Sequence of chain 2.A:
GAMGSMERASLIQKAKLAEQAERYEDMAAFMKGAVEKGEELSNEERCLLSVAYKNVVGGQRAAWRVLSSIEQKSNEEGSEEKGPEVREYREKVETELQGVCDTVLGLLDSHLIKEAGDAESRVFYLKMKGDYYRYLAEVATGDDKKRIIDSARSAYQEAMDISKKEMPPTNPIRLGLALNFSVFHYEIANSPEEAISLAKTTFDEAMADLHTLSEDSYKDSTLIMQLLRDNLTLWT

Binding-site contacts:
Ligand atom C2 contacts residue GLU44 of chain 2.A at 3.8 Å.
Ligand atom C5 contacts residue GEH1 of chain 2.F at 4.3 Å.
Ligand atom N contacts residue GLU19 of chain 2.A at 2.7 Å (salt-bridge).
Ligand atom C1 contacts residue ASN43 of chain 2.A at 4.3 Å.
Ligand atom O contacts residue ASN43 of chain 2.A at 4.5 Å.
Ligand atom O1 contacts residue GEH1 of chain 2.F at 4.2 Å.
Ligand atom C6 contacts residue GLU19 of chain 2.A at 3.5 Å.
Ligand atom C9 contacts residue GEH1 of chain 2.F at 3.7 Å.
Ligand atom S contacts residue GLU44 of chain 2.A at 4.2 Å.
Ligand atom C6 contacts residue LEU48 of chain 2.A at 4.4 Å (hydrophobic).
Ligand atom C4 contacts residue CYS47 of chain 2.A at 4.1 Å (hydrophobic).
Ligand atom S contacts residue CYS47 of chain 2.A at 3.6 Å.
Ligand atom O contacts residue GLU44 of chain 2.A at 3.5 Å.
Ligand atom C8 contacts residue GEH1 of chain 2.F at 3.6 Å.
Ligand atom N1 contacts residue LEU48 of chain 2.A at 3.4 Å.
Ligand atom C7 contacts residue GEH1 of chain 2.F at 3.8 Å.
Ligand atom C10 contacts residue GEH1 of chain 2.F at 4.0 Å.
Ligand atom C contacts residue GLU44 of chain 2.A at 4.4 Å.
Ligand atom O contacts residue CYS47 of chain 2.A at 4.0 Å.
Ligand atom N1 contacts residue GLU19 of chain 2.A at 2.8 Å (salt-bridge).
Ligand atom C2 contacts residue ASN43 of chain 2.A at 3.0 Å.
Ligand atom C4 contacts residue GEH1 of chain 2.F at 4.0 Å.
Ligand atom C1 contacts residue GLU44 of chain 2.A at 3.5 Å.
Ligand atom C3 contacts residue CYS47 of chain 2.A at 4.0 Å (hydrophobic).
Ligand atom N contacts residue VAL51 of chain 2.A at 3.9 Å.
Ligand atom C11 contacts residue GEH1 of chain 2.F at 4.3 Å.

The protein below binds the small molecule below.
Small molecule (SMILES): [H]/N=C(/N)c1cc2c([C@H](N)O)ccc(OC(C)C)c2s1